Sequence of chain 1.B:
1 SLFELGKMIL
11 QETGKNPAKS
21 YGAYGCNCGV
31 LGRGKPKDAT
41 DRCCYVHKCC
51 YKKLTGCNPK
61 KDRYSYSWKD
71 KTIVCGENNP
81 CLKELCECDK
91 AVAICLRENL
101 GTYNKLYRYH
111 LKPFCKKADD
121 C

Binding-site contacts:
Ligand atom N1 contacts residue LEU111 of chain 1.A at 3.6 Å.
Ligand atom C6 contacts residue LEU10 of chain 1.B at 3.9 Å (hydrophobic).
Ligand atom C9 contacts residue LEU10 of chain 1.B at 3.7 Å (hydrophobic).
Ligand atom C11 contacts residue GLN11 of chain 1.B at 3.8 Å.
Ligand atom O4 contacts residue GLY14 of chain 1.B at 4.1 Å.
Ligand atom C17 contacts residue PRO113 of chain 1.A at 3.9 Å (hydrophobic).
Ligand atom C7 contacts residue LEU10 of chain 1.B at 3.5 Å (hydrophobic).
Ligand atom O2 contacts residue GLY14 of chain 1.B at 4.0 Å.
Ligand atom O1 contacts residue PRO113 of chain 1.A at 3.9 Å.
Ligand atom C15 contacts residue GLY14 of chain 1.B at 4.5 Å.
Ligand atom O7 contacts residue LEU10 of chain 1.B at 4.5 Å.
Ligand atom C11 contacts residue LYS7 of chain 1.B at 4.4 Å.
Ligand atom C2 contacts residue GLY14 of chain 1.B at 4.5 Å.
Ligand atom C13 contacts residue LEU10 of chain 1.B at 4.5 Å (hydrophobic).
Ligand atom C12 contacts residue LYS7 of chain 1.B at 4.1 Å.
Ligand atom C13 contacts residue LYS7 of chain 1.B at 4.5 Å.
Ligand atom O7 contacts residue LEU111 of chain 1.A at 3.0 Å.
Ligand atom O8 contacts residue LEU111 of chain 1.A at 3.9 Å.
Ligand atom O1 contacts residue LEU10 of chain 1.B at 4.2 Å.
Ligand atom C10 contacts residue LEU10 of chain 1.B at 3.9 Å (hydrophobic).
Ligand atom C4 contacts residue LEU10 of chain 1.B at 3.7 Å (hydrophobic).
Ligand atom O3 contacts residue LEU10 of chain 1.B at 3.3 Å (h-bond).
Ligand atom C10 contacts residue LEU111 of chain 1.A at 4.5 Å (hydrophobic).
Ligand atom C14 contacts residue LEU10 of chain 1.B at 3.9 Å (hydrophobic).
Ligand atom C8 contacts residue LEU10 of chain 1.B at 3.6 Å (hydrophobic).
Ligand atom C12 contacts residue LEU10 of chain 1.B at 4.3 Å (hydrophobic).
Ligand atom O3 contacts residue GLN11 of chain 1.B at 3.5 Å.
Ligand atom C11 contacts residue LEU10 of chain 1.B at 3.9 Å (hydrophobic).
Ligand atom C15 contacts residue GLN11 of chain 1.B at 3.5 Å.
Ligand atom C3 contacts residue GLY14 of chain 1.B at 4.3 Å.
Ligand atom C15 contacts residue LEU10 of chain 1.B at 3.1 Å (hydrophobic).
Ligand atom C12 contacts residue GLN11 of chain 1.B at 3.6 Å.
Ligand atom O2 contacts residue LEU10 of chain 1.B at 3.7 Å.
Ligand atom C5 contacts residue LEU10 of chain 1.B at 3.6 Å (hydrophobic).
Ligand atom C3 contacts residue LEU10 of chain 1.B at 3.9 Å (hydrophobic).

The small molecule below binds the protein below.
Small molecule (SMILES): COc1c(O)ccc2c1cc([N+](=O)[O-])c1c(C(=O)O)cc3c(c12)OCO3

Sequence of chain 1.A:
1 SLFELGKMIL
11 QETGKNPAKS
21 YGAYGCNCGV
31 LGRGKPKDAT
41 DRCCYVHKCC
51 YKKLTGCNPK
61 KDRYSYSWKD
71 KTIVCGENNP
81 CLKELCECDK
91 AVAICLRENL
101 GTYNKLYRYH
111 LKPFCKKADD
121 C